Sequence of chain 2.C:
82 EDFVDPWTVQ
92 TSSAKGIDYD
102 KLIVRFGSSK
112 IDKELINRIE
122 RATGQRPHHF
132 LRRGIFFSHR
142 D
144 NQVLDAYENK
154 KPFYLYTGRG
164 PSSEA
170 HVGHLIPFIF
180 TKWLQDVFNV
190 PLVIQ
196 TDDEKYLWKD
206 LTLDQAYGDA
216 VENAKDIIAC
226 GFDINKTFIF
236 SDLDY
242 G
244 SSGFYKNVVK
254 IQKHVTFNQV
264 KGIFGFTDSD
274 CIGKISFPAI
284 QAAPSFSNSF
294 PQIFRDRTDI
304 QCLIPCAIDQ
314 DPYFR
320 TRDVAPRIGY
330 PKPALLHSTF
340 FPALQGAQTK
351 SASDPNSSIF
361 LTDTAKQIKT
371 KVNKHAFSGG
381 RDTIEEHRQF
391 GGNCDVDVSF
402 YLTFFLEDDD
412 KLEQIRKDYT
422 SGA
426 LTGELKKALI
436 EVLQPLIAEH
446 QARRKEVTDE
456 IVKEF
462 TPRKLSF

Binding-site contacts:
Ligand atom CG contacts residue ARG448 of chain 2.C at 4.4 Å.
Ligand atom OXT contacts residue PHE406 of chain 2.C at 4.2 Å.
Ligand atom C contacts residue GLU408 of chain 2.C at 3.8 Å.
Ligand atom O contacts residue ILE178 of chain 2.C at 4.3 Å.
Ligand atom NE1 contacts residue LEU441 of chain 2.C at 4.4 Å.
Ligand atom CE2 contacts residue LEU174 of chain 2.C at 3.6 Å (hydrophobic).
Ligand atom CD2 contacts residue LEU441 of chain 2.C at 4.0 Å (hydrophobic).
Ligand atom CE3 contacts residue LEU441 of chain 2.C at 3.8 Å (hydrophobic).
Ligand atom CD2 contacts residue ILE178 of chain 2.C at 3.9 Å (hydrophobic).
Ligand atom CZ3 contacts residue PHE406 of chain 2.C at 3.6 Å (hydrophobic).
Ligand atom NE1 contacts residue ARG448 of chain 2.C at 3.2 Å (salt-bridge).
Ligand atom NE1 contacts residue HIS445 of chain 2.C at 3.8 Å.
Ligand atom CG contacts residue LEU441 of chain 2.C at 4.4 Å (hydrophobic).
Ligand atom CH2 contacts residue ILE442 of chain 2.C at 3.8 Å (hydrophobic).
Ligand atom CE3 contacts residue PHE406 of chain 2.C at 3.7 Å (hydrophobic).
Ligand atom CZ2 contacts residue LEU174 of chain 2.C at 3.5 Å (hydrophobic).
Ligand atom O contacts residue GLU408 of chain 2.C at 3.4 Å (salt-bridge).
Ligand atom OXT contacts residue HIS130 of chain 2.C at 4.5 Å.
Ligand atom CG contacts residue ILE178 of chain 2.C at 3.8 Å (hydrophobic).
Ligand atom CB contacts residue ILE178 of chain 2.C at 3.5 Å (hydrophobic).
Ligand atom CZ3 contacts residue LEU441 of chain 2.C at 3.5 Å (hydrophobic).
Ligand atom CE2 contacts residue LEU441 of chain 2.C at 4.2 Å (hydrophobic).
Ligand atom CH2 contacts residue LEU174 of chain 2.C at 4.0 Å (hydrophobic).
Ligand atom CH2 contacts residue VAL171 of chain 2.C at 4.0 Å (hydrophobic).
Ligand atom OXT contacts residue ILE178 of chain 2.C at 4.2 Å.
Ligand atom NE1 contacts residue LEU174 of chain 2.C at 4.0 Å.
Ligand atom CD2 contacts residue LEU174 of chain 2.C at 4.3 Å (hydrophobic).
Ligand atom CH2 contacts residue LEU441 of chain 2.C at 3.6 Å (hydrophobic).
Ligand atom CZ2 contacts residue HIS445 of chain 2.C at 4.1 Å.
Ligand atom CE2 contacts residue HIS445 of chain 2.C at 4.3 Å.
Ligand atom C contacts residue ILE178 of chain 2.C at 4.2 Å (hydrophobic).
Ligand atom CZ2 contacts residue LEU441 of chain 2.C at 3.8 Å (hydrophobic).
Ligand atom CA contacts residue LEU441 of chain 2.C at 4.0 Å (hydrophobic).
Ligand atom OXT contacts residue GLU408 of chain 2.C at 3.6 Å.
Ligand atom CE3 contacts residue ILE178 of chain 2.C at 3.9 Å (hydrophobic).
Ligand atom CD1 contacts residue ARG448 of chain 2.C at 3.2 Å.
Ligand atom O contacts residue HIS130 of chain 2.C at 4.4 Å.
Ligand atom CE2 contacts residue ARG448 of chain 2.C at 4.5 Å.
Ligand atom CZ2 contacts residue ILE442 of chain 2.C at 3.8 Å (hydrophobic).

This protein binds this small molecule.
Small molecule (SMILES): N[C@@H](Cc1c[nH]c2ccccc12)C(=O)O